Sequence of chain 1.A:
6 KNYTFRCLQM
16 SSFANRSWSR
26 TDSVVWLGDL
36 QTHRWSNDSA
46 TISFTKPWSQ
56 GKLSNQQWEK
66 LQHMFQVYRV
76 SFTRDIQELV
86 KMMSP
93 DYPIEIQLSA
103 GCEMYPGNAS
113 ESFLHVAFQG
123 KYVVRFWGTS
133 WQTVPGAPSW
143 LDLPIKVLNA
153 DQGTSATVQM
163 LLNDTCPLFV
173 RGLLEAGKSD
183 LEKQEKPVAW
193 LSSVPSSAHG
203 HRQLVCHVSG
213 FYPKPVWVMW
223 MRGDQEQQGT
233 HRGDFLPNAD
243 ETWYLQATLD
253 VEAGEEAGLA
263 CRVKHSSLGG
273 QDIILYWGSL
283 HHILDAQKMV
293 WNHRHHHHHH

A small-molecule ligand and the protein it binds are described below.
Small molecule (SMILES): CC(=O)N[C@H]1CO[C@H](CO)[C@@H](O[C@@H]2O[C@H](CO)[C@@H](O)C[C@H]2N)[C@@H]1O

Binding-site contacts:
Ligand atom C5 contacts residue ASN42 of chain 1.A at 3.6 Å.
Ligand atom O6 contacts residue ASN42 of chain 1.A at 4.0 Å.
Ligand atom C1 contacts residue SER24 of chain 1.A at 3.8 Å.
Ligand atom C8 contacts residue ASN42 of chain 1.A at 3.9 Å.
Ligand atom C2 contacts residue SER24 of chain 1.A at 3.8 Å.
Ligand atom N2 contacts residue ARG25 of chain 1.A at 4.1 Å.
Ligand atom C7 contacts residue SER24 of chain 1.A at 3.7 Å.
Ligand atom O7 contacts residue SER24 of chain 1.A at 3.6 Å.
Ligand atom C7 contacts residue ARG25 of chain 1.A at 4.2 Å.
Ligand atom N2 contacts residue ASN42 of chain 1.A at 3.0 Å (h-bond).
Ligand atom C1 contacts residue ARG25 of chain 1.A at 4.5 Å.
Ligand atom C8 contacts residue ARG25 of chain 1.A at 4.3 Å.
Ligand atom C2 contacts residue ASN42 of chain 1.A at 2.4 Å.
Ligand atom C7 contacts residue ASN42 of chain 1.A at 3.7 Å.
Ligand atom C3 contacts residue SER24 of chain 1.A at 4.3 Å.
Ligand atom C4 contacts residue ASN42 of chain 1.A at 4.0 Å.
Ligand atom N2 contacts residue SER24 of chain 1.A at 2.9 Å (h-bond).
Ligand atom O5 contacts residue ASN42 of chain 1.A at 2.3 Å (h-bond).
Ligand atom O7 contacts residue ARG25 of chain 1.A at 3.9 Å.
Ligand atom O7 contacts residue TRP23 of chain 1.A at 3.6 Å.
Ligand atom C1 contacts residue ASN42 of chain 1.A at 1.4 Å.
Ligand atom C3 contacts residue ASN42 of chain 1.A at 3.8 Å.